The small molecule below binds the protein below.
Small molecule (SMILES): CC(=O)N[C@H]1[C@H](O[C@H]2[C@H](O)[C@@H](NC(C)=O)CO[C@@H]2CO)O[C@H](CO)[C@@H](O[C@@H]2O[C@H](CO[C@H]3O[C@H](CO)[C@@H](O)[C@H](O)[C@@H]3O[C@@H]3O[C@H](CO)[C@@H](O[C@@H]4O[C@H](CO[C@]5(C(=O)O)C[C@H](O)[C@@H](NC(C)=O)[C@H]([C@H](O)[C@H](O)CO)O5)[C@H](O)[C@H](O)[C@H]4O)[C@H](O)[C@H]3NC(C)=O)[C@@H](O)[C@H](O[C@H]3O[C@H](CO)[C@@H](O)[C@H](O)[C@@H]3O[C@@H]3O[C@H](CO)[C@@H](O)[C@H](O)[C@H]3NC(C)=O)[C@@H]2O)[C@@H]1O

Sequence of chain 1.B:
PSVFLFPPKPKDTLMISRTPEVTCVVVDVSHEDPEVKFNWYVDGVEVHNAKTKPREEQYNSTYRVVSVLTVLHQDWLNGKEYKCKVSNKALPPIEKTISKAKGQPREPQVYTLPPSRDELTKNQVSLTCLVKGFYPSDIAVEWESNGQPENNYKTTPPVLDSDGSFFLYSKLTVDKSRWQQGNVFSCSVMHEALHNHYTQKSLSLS

Binding-site contacts:
Ligand atom C5 contacts residue PHE18 of chain 1.B at 3.7 Å (hydrophobic).
Ligand atom C7 contacts residue ASP40 of chain 1.B at 3.2 Å.
Ligand atom N2 contacts residue ASN72 of chain 1.B at 3.7 Å.
Ligand atom C6 contacts residue THR35 of chain 1.B at 3.6 Å.
Ligand atom C6 contacts residue NAG2 of chain 1.E at 3.2 Å.
Ligand atom O7 contacts residue ARG76 of chain 1.B at 3.1 Å (salt-bridge).
Ligand atom O3 contacts residue GLU33 of chain 1.B at 3.2 Å (salt-bridge).
Ligand atom C5 contacts residue NAG2 of chain 1.E at 2.7 Å.
Ligand atom O4 contacts residue LYS21 of chain 1.B at 2.5 Å.
Ligand atom O2 contacts residue GLU33 of chain 1.B at 3.0 Å (salt-bridge).
Ligand atom O3 contacts residue ASP40 of chain 1.B at 3.9 Å.
Ligand atom O5 contacts residue ASN72 of chain 1.B at 2.5 Å (h-bond).
Ligand atom O2 contacts residue THR35 of chain 1.B at 3.6 Å.
Ligand atom O4 contacts residue NAG1 of chain 1.E at 3.1 Å (h-bond).
Ligand atom C1 contacts residue ASN72 of chain 1.B at 1.9 Å.
Ligand atom O2 contacts residue MAN4 of chain 1.E at 2.9 Å (h-bond).
Ligand atom C1 contacts residue PHE16 of chain 1.B at 2.5 Å (hydrophobic).
Ligand atom C2 contacts residue ASP40 of chain 1.B at 3.6 Å.
Ligand atom O5 contacts residue PHE16 of chain 1.B at 3.6 Å.
Ligand atom C4 contacts residue NAG2 of chain 1.E at 2.9 Å.
Ligand atom O4 contacts residue ASP24 of chain 1.B at 3.6 Å (salt-bridge).
Ligand atom O3 contacts residue ASP24 of chain 1.B at 3.8 Å.
Ligand atom N2 contacts residue ASP40 of chain 1.B at 2.6 Å (salt-bridge).
Ligand atom C6 contacts residue PHE16 of chain 1.B at 3.6 Å (hydrophobic).
Ligand atom C4 contacts residue PHE16 of chain 1.B at 3.1 Å (hydrophobic).
Ligand atom C2 contacts residue ASN72 of chain 1.B at 3.1 Å.
Ligand atom C5 contacts residue ASN72 of chain 1.B at 3.8 Å.
Ligand atom O7 contacts residue ASP40 of chain 1.B at 3.1 Å (salt-bridge).
Ligand atom O6 contacts residue PHE18 of chain 1.B at 3.7 Å.
Ligand atom C2 contacts residue PHE16 of chain 1.B at 3.1 Å (hydrophobic).
Ligand atom C6 contacts residue NAG1 of chain 1.E at 3.7 Å.
Ligand atom O4 contacts residue NAG2 of chain 1.E at 2.3 Å (h-bond).
Ligand atom C1 contacts residue THR74 of chain 1.B at 3.5 Å.
Ligand atom C3 contacts residue PHE16 of chain 1.B at 3.5 Å (hydrophobic).
Ligand atom O2 contacts residue PRO19 of chain 1.B at 3.4 Å (h-bond).
Ligand atom C6 contacts residue PHE18 of chain 1.B at 3.6 Å (hydrophobic).
Ligand atom C3 contacts residue ASP40 of chain 1.B at 3.7 Å.
Ligand atom C6 contacts residue GLN70 of chain 1.B at 3.5 Å.
Ligand atom O4 contacts residue PHE16 of chain 1.B at 2.9 Å.
Ligand atom C3 contacts residue NAG2 of chain 1.E at 3.5 Å.